Sequence of chain 3.B:
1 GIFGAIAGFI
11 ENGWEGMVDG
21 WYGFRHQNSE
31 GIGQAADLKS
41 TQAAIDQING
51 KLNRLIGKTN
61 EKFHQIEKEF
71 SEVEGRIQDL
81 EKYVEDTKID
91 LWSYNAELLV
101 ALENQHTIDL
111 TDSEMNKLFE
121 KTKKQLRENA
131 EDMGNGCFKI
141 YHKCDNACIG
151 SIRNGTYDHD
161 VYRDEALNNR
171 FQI

Binding-site contacts:
Ligand atom C7 contacts residue GLY150 of chain 3.B at 4.1 Å.
Ligand atom O5 contacts residue ASN154 of chain 3.B at 2.3 Å (h-bond).
Ligand atom O7 contacts residue THR156 of chain 3.B at 4.2 Å.
Ligand atom C7 contacts residue SER151 of chain 3.B at 4.3 Å.
Ligand atom C7 contacts residue ALA147 of chain 3.B at 4.5 Å (hydrophobic).
Ligand atom N2 contacts residue GLY150 of chain 3.B at 4.4 Å.
Ligand atom C5 contacts residue ASN154 of chain 3.B at 3.6 Å.
Ligand atom C1 contacts residue ASN154 of chain 3.B at 1.4 Å.
Ligand atom C8 contacts residue GLY150 of chain 3.B at 3.9 Å.
Ligand atom O7 contacts residue ASN154 of chain 3.B at 3.0 Å (h-bond).
Ligand atom C2 contacts residue ASN154 of chain 3.B at 2.5 Å.
Ligand atom C1 contacts residue GLY150 of chain 3.B at 4.2 Å.
Ligand atom C4 contacts residue ASN154 of chain 3.B at 4.2 Å.
Ligand atom N2 contacts residue ASN154 of chain 3.B at 3.1 Å (h-bond).
Ligand atom C8 contacts residue SER151 of chain 3.B at 3.7 Å.
Ligand atom C7 contacts residue ASN154 of chain 3.B at 3.3 Å.
Ligand atom O7 contacts residue GLY150 of chain 3.B at 4.5 Å.
Ligand atom C3 contacts residue ASN154 of chain 3.B at 3.8 Å.
Ligand atom C8 contacts residue ALA147 of chain 3.B at 3.1 Å (hydrophobic).

This small molecule binds to this protein.
Small molecule (SMILES): CC(=O)N[C@@H]1[C@@H](O)[C@H](O)[C@@H](CO)O[C@H]1O